Sequence of chain 1.A:
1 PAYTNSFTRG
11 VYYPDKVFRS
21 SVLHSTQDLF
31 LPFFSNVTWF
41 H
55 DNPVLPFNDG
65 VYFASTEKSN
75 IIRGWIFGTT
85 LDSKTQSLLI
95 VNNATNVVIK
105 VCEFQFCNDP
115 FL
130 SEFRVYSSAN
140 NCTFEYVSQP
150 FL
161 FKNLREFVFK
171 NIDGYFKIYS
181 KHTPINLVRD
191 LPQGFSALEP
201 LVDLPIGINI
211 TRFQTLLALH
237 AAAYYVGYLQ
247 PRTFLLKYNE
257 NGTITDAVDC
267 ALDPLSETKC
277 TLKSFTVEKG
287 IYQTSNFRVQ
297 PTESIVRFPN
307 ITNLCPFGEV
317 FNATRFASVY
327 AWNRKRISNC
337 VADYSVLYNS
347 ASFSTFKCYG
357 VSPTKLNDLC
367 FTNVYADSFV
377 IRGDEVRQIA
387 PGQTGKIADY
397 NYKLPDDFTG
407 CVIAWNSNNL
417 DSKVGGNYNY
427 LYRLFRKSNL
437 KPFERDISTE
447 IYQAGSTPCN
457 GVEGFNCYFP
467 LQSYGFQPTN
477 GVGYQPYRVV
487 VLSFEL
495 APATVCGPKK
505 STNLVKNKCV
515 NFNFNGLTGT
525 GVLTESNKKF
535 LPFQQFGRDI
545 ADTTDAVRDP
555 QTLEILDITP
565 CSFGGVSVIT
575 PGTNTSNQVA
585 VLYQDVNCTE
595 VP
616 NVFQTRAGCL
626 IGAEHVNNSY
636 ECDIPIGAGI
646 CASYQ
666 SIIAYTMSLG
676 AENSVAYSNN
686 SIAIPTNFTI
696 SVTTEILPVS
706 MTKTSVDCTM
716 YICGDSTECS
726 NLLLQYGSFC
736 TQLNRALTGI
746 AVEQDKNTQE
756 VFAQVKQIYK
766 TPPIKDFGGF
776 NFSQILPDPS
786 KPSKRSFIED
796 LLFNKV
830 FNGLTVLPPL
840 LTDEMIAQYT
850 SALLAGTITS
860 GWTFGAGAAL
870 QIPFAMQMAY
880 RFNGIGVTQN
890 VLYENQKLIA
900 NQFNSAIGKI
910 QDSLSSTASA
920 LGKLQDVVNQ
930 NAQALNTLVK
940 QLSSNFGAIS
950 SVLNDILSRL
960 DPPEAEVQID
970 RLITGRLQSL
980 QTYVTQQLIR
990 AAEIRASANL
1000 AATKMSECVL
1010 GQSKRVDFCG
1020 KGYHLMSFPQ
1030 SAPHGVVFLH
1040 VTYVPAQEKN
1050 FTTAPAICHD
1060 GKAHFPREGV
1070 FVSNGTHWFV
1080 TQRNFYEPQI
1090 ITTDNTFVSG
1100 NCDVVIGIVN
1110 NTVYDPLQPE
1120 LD

This small molecule binds to this protein.
Small molecule (SMILES): CC(=O)N[C@@H]1[C@@H](O)[C@H](O)[C@@H](CO)O[C@H]1O

Binding-site contacts:
Ligand atom C4 contacts residue ASN140 of chain 1.A at 4.2 Å.
Ligand atom O7 contacts residue ASN140 of chain 1.A at 2.8 Å (h-bond).
Ligand atom O5 contacts residue ASN140 of chain 1.A at 2.4 Å (h-bond).
Ligand atom C7 contacts residue ASN140 of chain 1.A at 3.0 Å.
Ligand atom C2 contacts residue ASN140 of chain 1.A at 2.5 Å.
Ligand atom C5 contacts residue ASN140 of chain 1.A at 3.7 Å.
Ligand atom C1 contacts residue ASN140 of chain 1.A at 1.4 Å.
Ligand atom N2 contacts residue ASN140 of chain 1.A at 2.9 Å (h-bond).
Ligand atom C3 contacts residue ASN140 of chain 1.A at 3.8 Å.
Ligand atom C8 contacts residue ASN140 of chain 1.A at 4.3 Å.